A protein and the small-molecule ligand that binds it are described below.
Small molecule (SMILES): CC(C)C[C@H](NC(=O)[C@@H](N)CC(C)C)C(=O)N[C@@H](Cc1ccccc1)C(=O)NCC(=O)N[C@@H](Cc1ccc(O)cc1)C(=O)N1CCC[C@H]1C(=O)N[C@H](C(=O)N[C@@H](Cc1ccc(O)cc1)C(=O)N[C@H](C(=O)O)C(C)C)C(C)C

Sequence of chain 1.A:
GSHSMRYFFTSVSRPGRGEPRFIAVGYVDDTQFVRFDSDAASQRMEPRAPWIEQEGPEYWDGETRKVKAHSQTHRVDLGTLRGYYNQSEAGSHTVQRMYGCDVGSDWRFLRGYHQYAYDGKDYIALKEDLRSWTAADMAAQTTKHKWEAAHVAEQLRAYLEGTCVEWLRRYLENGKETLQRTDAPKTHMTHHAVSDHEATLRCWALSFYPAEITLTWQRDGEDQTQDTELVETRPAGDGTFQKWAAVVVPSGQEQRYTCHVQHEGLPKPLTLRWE

Binding-site contacts:
Ligand atom N contacts residue GLY97 of chain 1.E at 2.8 Å (h-bond).
Ligand atom O contacts residue TRP147 of chain 1.A at 2.8 Å (h-bond).
Ligand atom O contacts residue TYR7 of chain 1.A at 3.3 Å (h-bond).
Ligand atom CD1 contacts residue MET28 of chain 1.D at 3.4 Å (hydrophobic).
Ligand atom OH contacts residue ASP30 of chain 1.D at 2.7 Å (salt-bridge).
Ligand atom OXT contacts residue THR80 of chain 1.A at 3.0 Å.
Ligand atom CG contacts residue GLY97 of chain 1.E at 3.2 Å.
Ligand atom CA contacts residue TYR7 of chain 1.A at 3.2 Å (hydrophobic).
Ligand atom CG1 contacts residue ASP77 of chain 1.A at 3.3 Å.
Ligand atom CD1 contacts residue MET45 of chain 1.A at 3.1 Å (hydrophobic).
Ligand atom O contacts residue TYR84 of chain 1.A at 3.0 Å (h-bond).
Ligand atom O contacts residue HIS70 of chain 1.A at 3.1 Å.
Ligand atom CB contacts residue GLY97 of chain 1.E at 3.5 Å.
Ligand atom CG contacts residue LYS66 of chain 1.A at 3.1 Å.
Ligand atom N contacts residue TYR7 of chain 1.A at 2.8 Å (h-bond).
Ligand atom CD2 contacts residue ALA95 of chain 1.D at 3.5 Å (hydrophobic).
Ligand atom CD1 contacts residue VAL76 of chain 1.A at 3.4 Å (hydrophobic).
Ligand atom N contacts residue TYR171 of chain 1.A at 2.8 Å (h-bond).
Ligand atom CE1 contacts residue THR73 of chain 1.A at 3.5 Å.
Ligand atom O contacts residue LYS66 of chain 1.A at 3.0 Å (salt-bridge).
Ligand atom O contacts residue TRP147 of chain 1.A at 3.4 Å.
Ligand atom CG1 contacts residue GLY97 of chain 1.E at 3.2 Å.
Ligand atom O contacts residue TYR159 of chain 1.A at 2.6 Å (h-bond).
Ligand atom CE2 contacts residue MET92 of chain 1.D at 3.4 Å (hydrophobic).
Ligand atom N contacts residue ASP77 of chain 1.A at 2.8 Å (salt-bridge).
Ligand atom OXT contacts residue LYS146 of chain 1.A at 3.3 Å (salt-bridge).
Ligand atom N contacts residue TYR99 of chain 1.A at 2.9 Å (h-bond).
Ligand atom OH contacts residue TYR31 of chain 1.D at 2.9 Å.
Ligand atom CG2 contacts residue ASP77 of chain 1.A at 3.4 Å.
Ligand atom CD2 contacts residue TYR101 of chain 1.E at 3.5 Å (hydrophobic).
Ligand atom CG1 contacts residue TRP147 of chain 1.A at 3.4 Å (hydrophobic).
Ligand atom N contacts residue GLU63 of chain 1.A at 3.0 Å (salt-bridge).
Ligand atom CA contacts residue ASP77 of chain 1.A at 3.4 Å.
Ligand atom O contacts residue THR143 of chain 1.A at 2.7 Å (h-bond).
Ligand atom CB contacts residue TYR99 of chain 1.A at 3.3 Å (hydrophobic).
Ligand atom CD1 contacts residue GLU63 of chain 1.A at 2.8 Å.
Ligand atom CD2 contacts residue GLY97 of chain 1.E at 2.9 Å.
Ligand atom O contacts residue ALA95 of chain 1.D at 3.0 Å (h-bond).
Ligand atom C contacts residue TYR7 of chain 1.A at 3.0 Å (hydrophobic).
Ligand atom CE1 contacts residue VAL76 of chain 1.A at 3.3 Å (hydrophobic).

Sequence of chain 1.D:
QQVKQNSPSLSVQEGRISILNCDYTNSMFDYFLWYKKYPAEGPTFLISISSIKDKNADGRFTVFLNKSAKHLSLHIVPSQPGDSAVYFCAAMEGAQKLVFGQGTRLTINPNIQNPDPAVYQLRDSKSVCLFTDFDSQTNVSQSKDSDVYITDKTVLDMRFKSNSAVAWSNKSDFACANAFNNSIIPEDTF

Sequence of chain 1.E:
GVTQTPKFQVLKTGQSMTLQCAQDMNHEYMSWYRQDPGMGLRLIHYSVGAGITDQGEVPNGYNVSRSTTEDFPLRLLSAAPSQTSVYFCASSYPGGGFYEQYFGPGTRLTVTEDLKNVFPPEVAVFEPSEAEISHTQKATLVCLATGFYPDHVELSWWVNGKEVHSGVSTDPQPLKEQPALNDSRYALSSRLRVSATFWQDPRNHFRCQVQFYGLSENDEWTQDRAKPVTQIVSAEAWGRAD